This protein binds this small molecule.
Small molecule (SMILES): CC(=O)N[C@@H]1[C@@H](O)[C@H](O)[C@@H](CO)O[C@H]1O

Sequence of chain 1.A:
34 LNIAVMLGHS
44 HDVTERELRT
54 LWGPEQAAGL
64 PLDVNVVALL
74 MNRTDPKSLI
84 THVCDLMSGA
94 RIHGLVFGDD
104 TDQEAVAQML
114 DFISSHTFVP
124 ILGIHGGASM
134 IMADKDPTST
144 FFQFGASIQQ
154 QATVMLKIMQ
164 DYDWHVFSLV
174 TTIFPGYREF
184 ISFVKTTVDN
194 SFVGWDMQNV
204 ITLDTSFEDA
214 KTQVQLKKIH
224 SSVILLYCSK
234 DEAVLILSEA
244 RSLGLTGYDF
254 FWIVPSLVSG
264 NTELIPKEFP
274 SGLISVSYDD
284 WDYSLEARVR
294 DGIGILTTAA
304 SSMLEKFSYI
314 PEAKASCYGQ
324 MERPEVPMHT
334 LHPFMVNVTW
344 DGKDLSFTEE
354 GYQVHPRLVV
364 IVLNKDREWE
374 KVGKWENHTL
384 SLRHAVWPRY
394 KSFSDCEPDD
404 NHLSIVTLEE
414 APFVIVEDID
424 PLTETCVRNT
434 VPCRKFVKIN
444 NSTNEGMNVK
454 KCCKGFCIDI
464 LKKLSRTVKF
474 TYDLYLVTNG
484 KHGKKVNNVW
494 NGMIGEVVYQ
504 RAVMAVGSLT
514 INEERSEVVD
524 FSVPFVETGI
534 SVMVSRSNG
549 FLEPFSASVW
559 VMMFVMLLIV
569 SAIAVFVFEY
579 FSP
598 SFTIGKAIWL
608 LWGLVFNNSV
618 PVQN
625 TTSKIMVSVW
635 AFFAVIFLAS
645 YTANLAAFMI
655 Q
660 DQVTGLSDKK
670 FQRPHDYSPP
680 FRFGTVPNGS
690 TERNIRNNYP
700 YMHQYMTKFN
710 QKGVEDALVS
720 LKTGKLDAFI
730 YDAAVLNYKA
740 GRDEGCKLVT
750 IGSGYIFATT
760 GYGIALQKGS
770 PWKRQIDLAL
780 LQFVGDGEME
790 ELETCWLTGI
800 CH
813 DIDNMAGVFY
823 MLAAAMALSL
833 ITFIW

Binding-site contacts:
Ligand atom C6 contacts residue ASN687 of chain 1.A at 4.5 Å.
Ligand atom C8 contacts residue LYS484 of chain 1.A at 4.3 Å.
Ligand atom N2 contacts residue ASN687 of chain 1.A at 2.9 Å (h-bond).
Ligand atom C3 contacts residue ASN687 of chain 1.A at 3.8 Å.
Ligand atom C7 contacts residue ASN687 of chain 1.A at 3.4 Å.
Ligand atom O5 contacts residue ASN687 of chain 1.A at 2.4 Å (h-bond).
Ligand atom C1 contacts residue ASN687 of chain 1.A at 1.4 Å.
Ligand atom C8 contacts residue ASN687 of chain 1.A at 4.5 Å.
Ligand atom C1 contacts residue LYS487 of chain 1.A at 3.9 Å.
Ligand atom C2 contacts residue ASN687 of chain 1.A at 2.5 Å.
Ligand atom O5 contacts residue LYS487 of chain 1.A at 3.5 Å (salt-bridge).
Ligand atom C4 contacts residue ASN687 of chain 1.A at 4.2 Å.
Ligand atom C8 contacts residue GLY483 of chain 1.A at 3.7 Å.
Ligand atom O7 contacts residue ASN687 of chain 1.A at 3.5 Å (h-bond).
Ligand atom C2 contacts residue LYS487 of chain 1.A at 4.4 Å.
Ligand atom C5 contacts residue ASN687 of chain 1.A at 3.7 Å.